Binding-site contacts:
Ligand atom C6 contacts residue ALA77 of chain 1.E at 3.7 Å (hydrophobic).
Ligand atom C2 contacts residue GLN42 of chain 1.E at 3.3 Å.
Ligand atom C16 contacts residue LEU204 of chain 1.E at 4.0 Å (hydrophobic).
Ligand atom O4 contacts residue PHE207 of chain 1.E at 3.9 Å.
Ligand atom O1 contacts residue ARG83 of chain 1.E at 3.2 Å (salt-bridge).
Ligand atom C21 contacts residue MET32 of chain 1.E at 3.7 Å (hydrophobic).
Ligand atom C7 contacts residue MET118 of chain 1.E at 3.8 Å (hydrophobic).
Ligand atom C18 contacts residue CYS208 of chain 1.E at 4.0 Å (hydrophobic).
Ligand atom C5 contacts residue MET76 of chain 1.E at 3.7 Å (hydrophobic).
Ligand atom C22 contacts residue LEU204 of chain 1.E at 4.0 Å (hydrophobic).
Ligand atom O2 contacts residue ASN36 of chain 1.E at 3.7 Å.
Ligand atom C1 contacts residue GLY39 of chain 1.E at 3.6 Å.
Ligand atom O5 contacts residue MET32 of chain 1.E at 3.2 Å (h-bond).
Ligand atom C12 contacts residue LEU35 of chain 1.E at 4.0 Å (hydrophobic).
Ligand atom C22 contacts residue PHE207 of chain 1.E at 4.0 Å (hydrophobic).
Ligand atom C3 contacts residue GLN42 of chain 1.E at 3.7 Å.
Ligand atom C3 contacts residue PHE95 of chain 1.E at 3.9 Å (hydrophobic).
Ligand atom C18 contacts residue ASN36 of chain 1.E at 4.0 Å.
Ligand atom C11 contacts residue LEU35 of chain 1.E at 3.7 Å (hydrophobic).
Ligand atom O4 contacts residue THR211 of chain 1.E at 3.5 Å (h-bond).
Ligand atom O2 contacts residue LEU35 of chain 1.E at 3.7 Å.
Ligand atom C6 contacts residue MET76 of chain 1.E at 3.8 Å (hydrophobic).
Ligand atom C7 contacts residue MET73 of chain 1.E at 3.9 Å (hydrophobic).
Ligand atom O5 contacts residue THR211 of chain 1.E at 3.5 Å.
Ligand atom C1 contacts residue LEU35 of chain 1.E at 3.7 Å (hydrophobic).
Ligand atom C21 contacts residue ASN36 of chain 1.E at 3.7 Å.
Ligand atom O1 contacts residue PHE95 of chain 1.E at 3.0 Å.
Ligand atom C2 contacts residue GLY39 of chain 1.E at 4.1 Å.
Ligand atom O4 contacts residue CYS208 of chain 1.E at 3.4 Å.
Ligand atom C19 contacts residue MET76 of chain 1.E at 3.4 Å (hydrophobic).
Ligand atom C4 contacts residue MET76 of chain 1.E at 3.6 Å (hydrophobic).
Ligand atom C2 contacts residue LEU35 of chain 1.E at 4.0 Å (hydrophobic).
Ligand atom C12 contacts residue ASN36 of chain 1.E at 3.7 Å.
Ligand atom C19 contacts residue TRP72 of chain 1.E at 4.1 Å (hydrophobic).
Ligand atom C15 contacts residue MET73 of chain 1.E at 3.9 Å (hydrophobic).
Ligand atom C22 contacts residue GLN114 of chain 1.E at 4.0 Å.
Ligand atom C8 contacts residue MET73 of chain 1.E at 4.0 Å (hydrophobic).
Ligand atom O1 contacts residue GLN42 of chain 1.E at 3.9 Å.
Ligand atom C1 contacts residue GLN42 of chain 1.E at 3.8 Å.
Ligand atom O3 contacts residue GLN114 of chain 1.E at 3.1 Å (h-bond).

This small molecule binds to this protein.
Small molecule (SMILES): C[C@@H]1C[C@H]2[C@@H]3CCC4=CC(=O)C=C[C@]4(C)[C@@]3(F)[C@@H](O)C[C@]2(C)[C@@]1(O)C(=O)CO

Sequence of chain 1.E:
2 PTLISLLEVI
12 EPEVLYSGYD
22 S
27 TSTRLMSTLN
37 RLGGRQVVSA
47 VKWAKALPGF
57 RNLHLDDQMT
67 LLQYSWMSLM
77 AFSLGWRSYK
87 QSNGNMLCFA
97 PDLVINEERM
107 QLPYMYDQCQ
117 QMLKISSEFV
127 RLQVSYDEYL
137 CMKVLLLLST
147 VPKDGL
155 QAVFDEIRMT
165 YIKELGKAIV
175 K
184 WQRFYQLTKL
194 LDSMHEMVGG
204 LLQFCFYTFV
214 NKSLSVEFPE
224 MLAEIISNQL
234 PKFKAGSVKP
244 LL